Binding-site contacts:
Ligand atom N7 contacts residue VAL51 of chain 1.B at 3.9 Å.
Ligand atom C5' contacts residue VAL51 of chain 1.B at 3.6 Å (hydrophobic).
Ligand atom PG contacts residue ASN187 of chain 1.B at 3.0 Å.
Ligand atom N1 contacts residue GLU121 of chain 1.B at 3.9 Å.
Ligand atom N6 contacts residue VAL120 of chain 1.B at 3.4 Å.
Ligand atom O1B contacts residue ALA47 of chain 1.B at 3.3 Å (h-bond).
Ligand atom O1G contacts residue ASN187 of chain 1.B at 2.7 Å (h-bond).
Ligand atom O3G contacts residue ARG186 of chain 1.B at 3.0 Å.
Ligand atom C8 contacts residue VAL51 of chain 1.B at 3.9 Å (hydrophobic).
Ligand atom O2G contacts residue ASP200 of chain 1.B at 3.0 Å (salt-bridge).
Ligand atom N7 contacts residue LEU189 of chain 1.B at 3.7 Å.
Ligand atom O3G contacts residue ASN187 of chain 1.B at 2.8 Å (h-bond).
Ligand atom O2G contacts residue ARG186 of chain 1.B at 3.7 Å.
Ligand atom O2' contacts residue ASN127 of chain 1.B at 3.7 Å.
Ligand atom C2 contacts residue ALA123 of chain 1.B at 3.2 Å (hydrophobic).
Ligand atom O3A contacts residue ASP200 of chain 1.B at 3.8 Å.
Ligand atom C6 contacts residue LEU189 of chain 1.B at 3.4 Å (hydrophobic).
Ligand atom O1B contacts residue GLY46 of chain 1.B at 3.8 Å.
Ligand atom N1 contacts residue LEU189 of chain 1.B at 3.9 Å.
Ligand atom O4' contacts residue LEU43 of chain 1.B at 3.5 Å (h-bond).
Ligand atom N1 contacts residue TYR122 of chain 1.B at 3.8 Å.
Ligand atom C6 contacts residue GLU121 of chain 1.B at 3.8 Å.
Ligand atom C5' contacts residue GLY44 of chain 1.B at 4.0 Å.
Ligand atom O2G contacts residue ASN187 of chain 1.B at 3.2 Å (h-bond).
Ligand atom O2B contacts residue GLU45 of chain 1.B at 3.7 Å.
Ligand atom O2B contacts residue GLY46 of chain 1.B at 3.1 Å.
Ligand atom C2 contacts residue TYR122 of chain 1.B at 3.9 Å (hydrophobic).
Ligand atom PG contacts residue ASP200 of chain 1.B at 3.4 Å.
Ligand atom N1 contacts residue ALA123 of chain 1.B at 3.1 Å (h-bond).
Ligand atom N6 contacts residue GLU121 of chain 1.B at 2.6 Å (salt-bridge).
Ligand atom O1A contacts residue LYS73 of chain 1.B at 4.0 Å.
Ligand atom O1G contacts residue ASP200 of chain 1.B at 2.6 Å (salt-bridge).
Ligand atom N6 contacts residue ALA71 of chain 1.B at 3.4 Å.
Ligand atom C5 contacts residue LEU189 of chain 1.B at 3.4 Å (hydrophobic).
Ligand atom O2G contacts residue ASP182 of chain 1.B at 3.9 Å.
Ligand atom O2' contacts residue LEU189 of chain 1.B at 3.9 Å.
Ligand atom N6 contacts residue LEU189 of chain 1.B at 3.6 Å.
Ligand atom O4' contacts residue VAL51 of chain 1.B at 3.9 Å.
Ligand atom C6 contacts residue ALA71 of chain 1.B at 3.7 Å (hydrophobic).
Ligand atom O2A contacts residue LYS73 of chain 1.B at 3.7 Å.

A small-molecule ligand and the protein it binds are described below.
Small molecule (SMILES): Nc1ncnc2c1ncn2[C@@H]1O[C@H](CO[P](=O)(O)O[P](=O)(O)CP(=O)(O)O)[C@@H](O)[C@H]1O

Sequence of chain 1.B:
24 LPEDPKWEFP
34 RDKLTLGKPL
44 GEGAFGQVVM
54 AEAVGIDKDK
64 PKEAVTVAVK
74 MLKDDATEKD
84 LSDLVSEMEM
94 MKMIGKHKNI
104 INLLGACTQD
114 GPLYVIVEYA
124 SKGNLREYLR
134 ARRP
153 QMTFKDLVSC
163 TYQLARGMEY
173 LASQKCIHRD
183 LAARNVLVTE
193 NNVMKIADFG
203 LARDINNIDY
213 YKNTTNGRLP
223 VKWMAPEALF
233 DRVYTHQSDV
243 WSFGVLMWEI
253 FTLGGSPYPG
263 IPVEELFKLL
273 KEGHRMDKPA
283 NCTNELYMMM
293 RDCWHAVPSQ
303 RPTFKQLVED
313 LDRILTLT